Sequence of chain 1.C:
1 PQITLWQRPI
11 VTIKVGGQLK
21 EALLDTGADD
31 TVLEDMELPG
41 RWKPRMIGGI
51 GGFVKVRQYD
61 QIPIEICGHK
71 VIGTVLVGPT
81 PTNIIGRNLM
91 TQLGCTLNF

Binding-site contacts:
Ligand atom C13 contacts residue THR82 of chain 1.C at 3.8 Å.
Ligand atom C1 contacts residue GLY48 of chain 1.D at 3.7 Å.
Ligand atom C18 contacts residue ALA28 of chain 1.C at 3.6 Å (hydrophobic).
Ligand atom C7 contacts residue GLY27 of chain 1.D at 3.7 Å.
Ligand atom C11 contacts residue THR82 of chain 1.C at 3.6 Å.
Ligand atom C22 contacts residue GLY48 of chain 1.C at 3.7 Å.
Ligand atom C15 contacts residue GLY27 of chain 1.C at 3.5 Å.
Ligand atom O1 contacts residue ALA28 of chain 1.D at 3.5 Å.
Ligand atom O2 contacts residue GLY49 of chain 1.D at 3.6 Å.
Ligand atom C20 contacts residue ASP30 of chain 1.C at 3.8 Å.
Ligand atom O5 contacts residue GLY49 of chain 1.C at 3.4 Å.
Ligand atom O3 contacts residue ASP25 of chain 1.D at 2.6 Å (salt-bridge).
Ligand atom C9 contacts residue GLY27 of chain 1.D at 3.4 Å.
Ligand atom C19 contacts residue ASP30 of chain 1.C at 3.4 Å.
Ligand atom C25 contacts residue VAL32 of chain 1.D at 3.5 Å (hydrophobic).
Ligand atom O6 contacts residue ALA28 of chain 1.D at 3.7 Å.
Ligand atom C7 contacts residue ILE84 of chain 1.C at 3.7 Å (hydrophobic).
Ligand atom C24 contacts residue ILE84 of chain 1.D at 3.7 Å (hydrophobic).
Ligand atom C12 contacts residue GLY49 of chain 1.D at 3.4 Å.
Ligand atom O3 contacts residue ASP25 of chain 1.C at 2.5 Å (salt-bridge).
Ligand atom C10 contacts residue ILE50 of chain 1.D at 3.7 Å (hydrophobic).
Ligand atom C19 contacts residue ALA28 of chain 1.C at 3.5 Å (hydrophobic).
Ligand atom C6 contacts residue ASP25 of chain 1.D at 3.5 Å.
Ligand atom O6 contacts residue ASP29 of chain 1.D at 3.3 Å (salt-bridge).
Ligand atom O4 contacts residue ILE50 of chain 1.D at 3.4 Å.
Ligand atom O5 contacts residue GLY48 of chain 1.C at 3.5 Å (h-bond).
Ligand atom O3 contacts residue GLY27 of chain 1.D at 3.4 Å.
Ligand atom N1 contacts residue GLY27 of chain 1.D at 3.0 Å (h-bond).
Ligand atom C7 contacts residue ASP25 of chain 1.C at 3.3 Å.
Ligand atom C4 contacts residue GLY48 of chain 1.D at 3.4 Å.
Ligand atom C25 contacts residue ASP30 of chain 1.D at 3.3 Å.
Ligand atom O6 contacts residue ASP30 of chain 1.D at 3.1 Å (salt-bridge).
Ligand atom N3 contacts residue ASP30 of chain 1.C at 3.1 Å (salt-bridge).
Ligand atom C12 contacts residue ILE50 of chain 1.D at 3.6 Å (hydrophobic).
Ligand atom C14 contacts residue ASP25 of chain 1.C at 3.2 Å.
Ligand atom C16 contacts residue ASP25 of chain 1.D at 3.7 Å.
Ligand atom O5 contacts residue ILE50 of chain 1.D at 3.1 Å.
Ligand atom O1 contacts residue GLY48 of chain 1.D at 3.7 Å.
Ligand atom C6 contacts residue ASP25 of chain 1.C at 3.3 Å.
Ligand atom O2 contacts residue ILE50 of chain 1.C at 3.8 Å.

Sequence of chain 1.D:
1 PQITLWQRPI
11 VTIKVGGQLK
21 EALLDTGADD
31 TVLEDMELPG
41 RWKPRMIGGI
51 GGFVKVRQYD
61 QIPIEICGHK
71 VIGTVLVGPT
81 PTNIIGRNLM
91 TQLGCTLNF

A small-molecule ligand and the protein it binds are described below.
Small molecule (SMILES): CC(C)CN(C[C@@H](O)[C@H](Cc1ccccc1)NC(=O)O[C@H]1CCOC1)S(=O)(=O)c1ccc(N)cc1